Binding-site contacts:
Ligand atom O7 contacts residue THR284 of chain 1.A at 4.3 Å.
Ligand atom C4 contacts residue ASN282 of chain 1.A at 4.2 Å.
Ligand atom C8 contacts residue ASN282 of chain 1.A at 4.3 Å.
Ligand atom C7 contacts residue ASN282 of chain 1.A at 3.3 Å.
Ligand atom C8 contacts residue ASN280 of chain 1.A at 3.2 Å.
Ligand atom C3 contacts residue ASN282 of chain 1.A at 3.8 Å.
Ligand atom C1 contacts residue ASN282 of chain 1.A at 1.4 Å.
Ligand atom C2 contacts residue ASN282 of chain 1.A at 2.5 Å.
Ligand atom C8 contacts residue THR284 of chain 1.A at 4.5 Å.
Ligand atom C5 contacts residue ASN282 of chain 1.A at 3.7 Å.
Ligand atom C7 contacts residue GLU281 of chain 1.A at 3.6 Å.
Ligand atom N2 contacts residue ASN282 of chain 1.A at 2.8 Å (h-bond).
Ligand atom O7 contacts residue ASN282 of chain 1.A at 3.4 Å (h-bond).
Ligand atom N2 contacts residue GLU281 of chain 1.A at 3.1 Å (salt-bridge).
Ligand atom C2 contacts residue GLU281 of chain 1.A at 4.2 Å.
Ligand atom C8 contacts residue GLU281 of chain 1.A at 3.1 Å.
Ligand atom O5 contacts residue ASN282 of chain 1.A at 2.4 Å (h-bond).

A protein and the small-molecule ligand that binds it are described below.
Small molecule (SMILES): CC(=O)N[C@@H]1[C@@H](O)[C@H](O)[C@@H](CO)O[C@H]1O

Sequence of chain 1.A:
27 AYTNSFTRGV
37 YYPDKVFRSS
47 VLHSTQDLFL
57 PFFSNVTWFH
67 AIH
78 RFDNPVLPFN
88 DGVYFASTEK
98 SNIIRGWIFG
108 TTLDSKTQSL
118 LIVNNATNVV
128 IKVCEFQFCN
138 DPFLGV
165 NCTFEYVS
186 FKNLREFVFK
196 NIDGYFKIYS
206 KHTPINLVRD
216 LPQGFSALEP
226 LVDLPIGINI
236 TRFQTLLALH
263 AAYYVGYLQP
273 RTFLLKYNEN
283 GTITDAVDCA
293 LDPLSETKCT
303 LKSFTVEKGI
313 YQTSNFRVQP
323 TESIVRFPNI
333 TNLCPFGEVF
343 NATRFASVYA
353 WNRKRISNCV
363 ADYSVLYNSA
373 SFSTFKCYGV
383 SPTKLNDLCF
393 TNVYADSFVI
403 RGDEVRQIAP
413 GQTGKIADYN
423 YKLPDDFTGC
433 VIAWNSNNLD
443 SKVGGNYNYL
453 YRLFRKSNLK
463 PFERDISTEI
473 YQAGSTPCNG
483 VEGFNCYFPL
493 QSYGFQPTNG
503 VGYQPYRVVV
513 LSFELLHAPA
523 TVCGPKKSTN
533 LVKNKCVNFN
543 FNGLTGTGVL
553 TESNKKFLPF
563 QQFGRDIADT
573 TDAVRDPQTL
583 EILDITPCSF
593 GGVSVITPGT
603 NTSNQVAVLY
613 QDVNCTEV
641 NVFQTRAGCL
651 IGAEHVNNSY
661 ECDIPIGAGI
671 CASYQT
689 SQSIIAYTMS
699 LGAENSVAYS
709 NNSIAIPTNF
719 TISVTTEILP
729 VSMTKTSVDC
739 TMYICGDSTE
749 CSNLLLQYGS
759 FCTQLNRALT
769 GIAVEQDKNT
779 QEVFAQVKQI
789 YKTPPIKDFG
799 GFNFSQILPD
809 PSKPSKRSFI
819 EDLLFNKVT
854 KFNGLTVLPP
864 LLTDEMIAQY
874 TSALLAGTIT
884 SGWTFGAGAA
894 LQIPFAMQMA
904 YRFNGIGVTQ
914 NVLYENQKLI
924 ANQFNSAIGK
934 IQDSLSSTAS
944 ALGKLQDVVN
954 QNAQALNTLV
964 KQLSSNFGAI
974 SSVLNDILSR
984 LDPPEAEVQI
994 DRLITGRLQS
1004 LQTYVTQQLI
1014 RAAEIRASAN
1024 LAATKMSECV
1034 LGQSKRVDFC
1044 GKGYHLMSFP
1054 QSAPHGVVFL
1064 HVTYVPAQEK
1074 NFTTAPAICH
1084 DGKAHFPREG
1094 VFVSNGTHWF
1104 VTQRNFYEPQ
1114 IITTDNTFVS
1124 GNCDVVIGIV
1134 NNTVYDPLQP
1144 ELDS